The protein below binds the small molecule below.
Small molecule (SMILES): CC(=O)N[C@@H]1[C@@H](O)[C@H](O)[C@@H](CO)O[C@H]1O

Binding-site contacts:
Ligand atom C8 contacts residue ASN13 of chain 1.C at 4.1 Å.
Ligand atom C5 contacts residue ASN13 of chain 1.C at 3.7 Å.
Ligand atom C7 contacts residue GLY9 of chain 1.C at 4.3 Å.
Ligand atom O5 contacts residue ASN13 of chain 1.C at 2.4 Å (h-bond).
Ligand atom C8 contacts residue GLY9 of chain 1.C at 4.2 Å.
Ligand atom C3 contacts residue ASN13 of chain 1.C at 3.8 Å.
Ligand atom C1 contacts residue ASN13 of chain 1.C at 1.4 Å.
Ligand atom C2 contacts residue ASN13 of chain 1.C at 2.5 Å.
Ligand atom O7 contacts residue GLY9 of chain 1.C at 4.2 Å.
Ligand atom N2 contacts residue ASN13 of chain 1.C at 2.9 Å (h-bond).
Ligand atom C7 contacts residue ASN13 of chain 1.C at 3.8 Å.
Ligand atom C4 contacts residue ASN13 of chain 1.C at 4.2 Å.
Ligand atom O7 contacts residue ASN13 of chain 1.C at 4.3 Å.
Ligand atom C8 contacts residue PHE12 of chain 1.C at 4.1 Å (hydrophobic).

Sequence of chain 1.C:
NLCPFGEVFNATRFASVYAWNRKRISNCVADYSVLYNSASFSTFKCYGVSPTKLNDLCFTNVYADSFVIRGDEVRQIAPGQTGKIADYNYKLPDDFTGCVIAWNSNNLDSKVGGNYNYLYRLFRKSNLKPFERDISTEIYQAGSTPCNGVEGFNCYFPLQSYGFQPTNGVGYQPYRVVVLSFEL